Binding-site contacts:
Ligand atom O7 contacts residue ASN269 of chain 1.H at 3.1 Å (h-bond).
Ligand atom C8 contacts residue ASN269 of chain 1.H at 4.4 Å.
Ligand atom C1 contacts residue ASN269 of chain 1.H at 1.4 Å.
Ligand atom C4 contacts residue ASN269 of chain 1.H at 4.2 Å.
Ligand atom O5 contacts residue ASN269 of chain 1.H at 2.4 Å (h-bond).
Ligand atom O7 contacts residue ASN267 of chain 1.H at 4.0 Å.
Ligand atom C7 contacts residue ASN267 of chain 1.H at 4.1 Å.
Ligand atom C5 contacts residue ASN269 of chain 1.H at 3.7 Å.
Ligand atom C2 contacts residue ASN269 of chain 1.H at 2.5 Å.
Ligand atom C8 contacts residue ASN267 of chain 1.H at 3.6 Å.
Ligand atom C7 contacts residue ASN269 of chain 1.H at 3.2 Å.
Ligand atom N2 contacts residue ASN269 of chain 1.H at 2.9 Å (h-bond).
Ligand atom C3 contacts residue ASN269 of chain 1.H at 3.8 Å.

A protein and the small-molecule ligand that binds it are described below.
Small molecule (SMILES): CC(=O)N[C@@H]1[C@@H](O)[C@H](O)[C@@H](CO)O[C@H]1O

Sequence of chain 1.H:
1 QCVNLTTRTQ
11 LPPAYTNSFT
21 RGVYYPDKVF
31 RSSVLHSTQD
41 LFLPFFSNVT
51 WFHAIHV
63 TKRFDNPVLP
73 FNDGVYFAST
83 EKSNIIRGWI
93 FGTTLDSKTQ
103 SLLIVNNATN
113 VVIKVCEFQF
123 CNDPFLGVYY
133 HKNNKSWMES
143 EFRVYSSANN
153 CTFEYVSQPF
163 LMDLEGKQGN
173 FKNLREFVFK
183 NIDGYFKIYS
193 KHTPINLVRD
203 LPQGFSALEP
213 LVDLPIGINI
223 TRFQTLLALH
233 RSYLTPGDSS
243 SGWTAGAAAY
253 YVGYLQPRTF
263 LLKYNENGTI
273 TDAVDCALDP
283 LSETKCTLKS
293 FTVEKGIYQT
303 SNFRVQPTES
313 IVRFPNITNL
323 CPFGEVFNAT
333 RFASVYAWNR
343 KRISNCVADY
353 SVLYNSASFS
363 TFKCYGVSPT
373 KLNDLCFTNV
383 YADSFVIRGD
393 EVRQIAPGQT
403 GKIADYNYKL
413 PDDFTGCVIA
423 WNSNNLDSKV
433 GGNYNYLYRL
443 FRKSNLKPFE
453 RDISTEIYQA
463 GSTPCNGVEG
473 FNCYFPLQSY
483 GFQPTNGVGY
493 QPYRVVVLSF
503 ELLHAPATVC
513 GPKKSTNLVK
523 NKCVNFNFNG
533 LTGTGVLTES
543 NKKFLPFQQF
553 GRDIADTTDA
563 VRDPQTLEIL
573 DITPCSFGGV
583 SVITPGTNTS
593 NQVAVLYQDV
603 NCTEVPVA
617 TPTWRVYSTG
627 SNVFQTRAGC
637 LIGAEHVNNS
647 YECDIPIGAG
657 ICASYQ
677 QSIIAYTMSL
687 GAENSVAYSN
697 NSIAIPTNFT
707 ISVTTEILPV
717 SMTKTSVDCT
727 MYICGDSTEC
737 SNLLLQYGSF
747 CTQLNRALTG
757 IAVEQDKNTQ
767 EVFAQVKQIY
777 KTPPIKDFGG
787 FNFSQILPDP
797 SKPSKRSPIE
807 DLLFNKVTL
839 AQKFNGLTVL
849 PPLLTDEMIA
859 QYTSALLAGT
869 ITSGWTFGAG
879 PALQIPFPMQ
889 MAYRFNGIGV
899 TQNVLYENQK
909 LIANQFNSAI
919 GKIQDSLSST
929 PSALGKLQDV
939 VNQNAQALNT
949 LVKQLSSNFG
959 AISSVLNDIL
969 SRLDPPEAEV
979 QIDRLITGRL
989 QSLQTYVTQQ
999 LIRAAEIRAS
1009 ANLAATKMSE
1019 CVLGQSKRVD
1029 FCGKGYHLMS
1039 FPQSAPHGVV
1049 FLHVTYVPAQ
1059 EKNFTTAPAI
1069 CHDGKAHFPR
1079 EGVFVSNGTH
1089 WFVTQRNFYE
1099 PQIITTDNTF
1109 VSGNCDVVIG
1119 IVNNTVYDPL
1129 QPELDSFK